Sequence of chain 2.A:
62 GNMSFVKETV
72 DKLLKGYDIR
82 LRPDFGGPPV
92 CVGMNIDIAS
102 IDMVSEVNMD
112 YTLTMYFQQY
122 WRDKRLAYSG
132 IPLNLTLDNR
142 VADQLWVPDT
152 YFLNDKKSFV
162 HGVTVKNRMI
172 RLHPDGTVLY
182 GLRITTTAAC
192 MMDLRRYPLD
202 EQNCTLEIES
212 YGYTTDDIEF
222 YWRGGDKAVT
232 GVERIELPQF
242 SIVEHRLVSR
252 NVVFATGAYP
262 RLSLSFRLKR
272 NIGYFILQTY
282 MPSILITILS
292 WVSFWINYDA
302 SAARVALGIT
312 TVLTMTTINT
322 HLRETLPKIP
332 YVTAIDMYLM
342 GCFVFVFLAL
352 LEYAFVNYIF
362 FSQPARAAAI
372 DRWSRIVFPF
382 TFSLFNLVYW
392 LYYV

Binding-site contacts:
Ligand atom O5 contacts residue HIS174 of chain 2.A at 3.4 Å.
Ligand atom C2 contacts residue ASN135 of chain 2.A at 2.5 Å.
Ligand atom C8 contacts residue ASN135 of chain 2.A at 4.5 Å.
Ligand atom C4 contacts residue ASN135 of chain 2.A at 4.2 Å.
Ligand atom O7 contacts residue ASN135 of chain 2.A at 3.8 Å.
Ligand atom C1 contacts residue HIS174 of chain 2.A at 3.9 Å.
Ligand atom C8 contacts residue PRO133 of chain 2.A at 3.5 Å (hydrophobic).
Ligand atom O5 contacts residue ASN135 of chain 2.A at 2.3 Å (h-bond).
Ligand atom C1 contacts residue ASN135 of chain 2.A at 1.4 Å.
Ligand atom C6 contacts residue HIS174 of chain 2.A at 4.3 Å.
Ligand atom C8 contacts residue LEU134 of chain 2.A at 4.1 Å (hydrophobic).
Ligand atom C3 contacts residue ASN135 of chain 2.A at 3.8 Å.
Ligand atom C7 contacts residue ASN135 of chain 2.A at 3.6 Å.
Ligand atom C5 contacts residue HIS174 of chain 2.A at 4.1 Å.
Ligand atom N2 contacts residue ASN135 of chain 2.A at 2.9 Å (h-bond).
Ligand atom C5 contacts residue ASN135 of chain 2.A at 3.6 Å.

This small molecule binds to this protein.
Small molecule (SMILES): CC(=O)N[C@H]1[C@H](O[C@H]2[C@H](O)[C@@H](NC(C)=O)CO[C@@H]2CO)O[C@H](CO)[C@@H](O)[C@@H]1O